The protein below binds the small molecule below.
Small molecule (SMILES): CC(=O)N[C@@H]1[C@@H](O)[C@H](O)[C@@H](CO)O[C@H]1O

Sequence of chain 3.A:
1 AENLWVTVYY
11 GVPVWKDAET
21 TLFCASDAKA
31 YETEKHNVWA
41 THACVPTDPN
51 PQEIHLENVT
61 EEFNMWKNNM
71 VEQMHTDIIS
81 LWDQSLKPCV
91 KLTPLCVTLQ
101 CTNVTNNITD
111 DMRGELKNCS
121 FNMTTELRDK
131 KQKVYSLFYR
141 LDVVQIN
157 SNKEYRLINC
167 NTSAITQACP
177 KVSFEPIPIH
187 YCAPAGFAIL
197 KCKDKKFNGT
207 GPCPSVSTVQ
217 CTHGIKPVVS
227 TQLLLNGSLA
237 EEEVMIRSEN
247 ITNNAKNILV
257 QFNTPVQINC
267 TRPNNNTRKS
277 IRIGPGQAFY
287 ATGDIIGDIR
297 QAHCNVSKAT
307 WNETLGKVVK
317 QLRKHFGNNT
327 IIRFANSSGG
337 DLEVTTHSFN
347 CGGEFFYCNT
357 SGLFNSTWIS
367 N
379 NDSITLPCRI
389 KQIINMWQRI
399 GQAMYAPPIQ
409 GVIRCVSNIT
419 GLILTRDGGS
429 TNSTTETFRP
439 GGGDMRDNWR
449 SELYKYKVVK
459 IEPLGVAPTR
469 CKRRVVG

Binding-site contacts:
Ligand atom O6 contacts residue ASN324 of chain 3.A at 3.9 Å.
Ligand atom C4 contacts residue ASN324 of chain 3.A at 4.3 Å.
Ligand atom C7 contacts residue ASN324 of chain 3.A at 3.3 Å.
Ligand atom C3 contacts residue ASN324 of chain 3.A at 3.8 Å.
Ligand atom N2 contacts residue ASN324 of chain 3.A at 2.8 Å (h-bond).
Ligand atom O5 contacts residue ASN324 of chain 3.A at 2.4 Å (h-bond).
Ligand atom O7 contacts residue LYS320 of chain 3.A at 4.2 Å.
Ligand atom C5 contacts residue ASN324 of chain 3.A at 3.7 Å.
Ligand atom C6 contacts residue ASN324 of chain 3.A at 4.4 Å.
Ligand atom C2 contacts residue ASN324 of chain 3.A at 2.5 Å.
Ligand atom O7 contacts residue ASN324 of chain 3.A at 4.2 Å.
Ligand atom C8 contacts residue ASN324 of chain 3.A at 3.4 Å.
Ligand atom C1 contacts residue ASN324 of chain 3.A at 1.4 Å.